Sequence of chain 1.A:
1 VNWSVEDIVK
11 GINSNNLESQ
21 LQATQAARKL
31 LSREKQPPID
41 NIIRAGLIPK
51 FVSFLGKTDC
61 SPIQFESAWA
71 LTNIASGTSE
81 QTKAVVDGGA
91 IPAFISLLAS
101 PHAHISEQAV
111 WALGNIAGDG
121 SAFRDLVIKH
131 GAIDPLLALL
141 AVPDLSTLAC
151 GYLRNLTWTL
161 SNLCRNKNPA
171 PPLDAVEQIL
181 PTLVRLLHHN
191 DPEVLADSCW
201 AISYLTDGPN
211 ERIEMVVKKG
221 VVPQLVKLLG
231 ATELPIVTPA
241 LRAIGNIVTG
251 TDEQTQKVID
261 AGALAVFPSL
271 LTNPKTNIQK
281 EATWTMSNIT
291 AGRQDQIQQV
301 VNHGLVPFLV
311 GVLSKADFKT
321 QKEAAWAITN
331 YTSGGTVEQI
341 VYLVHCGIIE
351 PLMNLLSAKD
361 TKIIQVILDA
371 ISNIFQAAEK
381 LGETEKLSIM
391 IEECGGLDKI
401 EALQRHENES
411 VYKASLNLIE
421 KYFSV

This protein binds this small molecule.
Small molecule (SMILES): CNCc1cccc(-c2cccnc2)c1

Binding-site contacts:
Ligand atom C04 contacts residue TRP326 of chain 1.A at 4.1 Å (hydrophobic).
Ligand atom C03 contacts residue TRP326 of chain 1.A at 3.8 Å (hydrophobic).
Ligand atom C15 contacts residue TRP326 of chain 1.A at 3.8 Å (hydrophobic).
Ligand atom C10 contacts residue TRP326 of chain 1.A at 3.8 Å (hydrophobic).
Ligand atom N14 contacts residue TRP326 of chain 1.A at 3.7 Å.
Ligand atom C04 contacts residue ASN330 of chain 1.A at 3.5 Å.
Ligand atom C06 contacts residue ASN288 of chain 1.A at 3.1 Å.
Ligand atom C05 contacts residue ALA291 of chain 1.A at 3.9 Å (hydrophobic).
Ligand atom C09 contacts residue TRP326 of chain 1.A at 3.3 Å (hydrophobic).
Ligand atom N14 contacts residue SER287 of chain 1.A at 4.0 Å.
Ligand atom C07 contacts residue SER287 of chain 1.A at 4.2 Å.
Ligand atom C06 contacts residue ASN330 of chain 1.A at 3.4 Å.
Ligand atom C05 contacts residue ASN288 of chain 1.A at 4.4 Å.
Ligand atom C06 contacts residue SER287 of chain 1.A at 4.1 Å.
Ligand atom C13 contacts residue GLU323 of chain 1.A at 3.6 Å.
Ligand atom C07 contacts residue ASN330 of chain 1.A at 3.7 Å.
Ligand atom C03 contacts residue ASN330 of chain 1.A at 3.3 Å.
Ligand atom C05 contacts residue ASN330 of chain 1.A at 3.3 Å.
Ligand atom C15 contacts residue TRP284 of chain 1.A at 4.3 Å (hydrophobic).
Ligand atom C15 contacts residue SER287 of chain 1.A at 3.4 Å.
Ligand atom C11 contacts residue TRP326 of chain 1.A at 3.5 Å (hydrophobic).
Ligand atom C08 contacts residue ASN330 of chain 1.A at 3.8 Å.
Ligand atom C15 contacts residue GLU323 of chain 1.A at 3.7 Å.
Ligand atom N14 contacts residue GLU323 of chain 1.A at 2.8 Å (salt-bridge).
Ligand atom N14 contacts residue TRP284 of chain 1.A at 4.1 Å.
Ligand atom C13 contacts residue TRP326 of chain 1.A at 3.4 Å (hydrophobic).
Ligand atom C06 contacts residue ALA291 of chain 1.A at 4.0 Å (hydrophobic).
Ligand atom N02 contacts residue ASN330 of chain 1.A at 4.4 Å.
Ligand atom C12 contacts residue TRP326 of chain 1.A at 3.3 Å (hydrophobic).
Ligand atom C07 contacts residue ASN288 of chain 1.A at 3.2 Å.
Ligand atom C10 contacts residue SER287 of chain 1.A at 4.5 Å.
Ligand atom C08 contacts residue TRP326 of chain 1.A at 4.0 Å (hydrophobic).
Ligand atom C09 contacts residue ASN330 of chain 1.A at 3.7 Å.